Sequence of chain 1.A:
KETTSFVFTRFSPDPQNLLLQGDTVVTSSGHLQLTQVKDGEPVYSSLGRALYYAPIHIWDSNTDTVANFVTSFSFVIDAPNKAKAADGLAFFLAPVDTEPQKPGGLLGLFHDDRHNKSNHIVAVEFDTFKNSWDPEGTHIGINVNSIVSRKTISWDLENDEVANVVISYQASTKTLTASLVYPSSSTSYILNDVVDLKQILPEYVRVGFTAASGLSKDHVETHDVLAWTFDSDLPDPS

This small molecule binds to this protein.
Small molecule (SMILES): CC(=O)N[C@H]1CO[C@H](CO)[C@@H](O)[C@@H]1O[C@@H]1O[C@@H](C)[C@@H](O)[C@@H](O)[C@@H]1O

Binding-site contacts:
Ligand atom C5 contacts residue SER118 of chain 1.A at 4.1 Å.
Ligand atom O7 contacts residue ARG114 of chain 1.A at 3.5 Å (salt-bridge).
Ligand atom C1 contacts residue ASN116 of chain 1.A at 1.5 Å.
Ligand atom O5 contacts residue ASN116 of chain 1.A at 2.3 Å (h-bond).
Ligand atom O7 contacts residue ASN116 of chain 1.A at 3.8 Å.
Ligand atom C3 contacts residue ASN116 of chain 1.A at 3.8 Å.
Ligand atom C7 contacts residue ASN116 of chain 1.A at 3.7 Å.
Ligand atom C2 contacts residue ASN116 of chain 1.A at 2.5 Å.
Ligand atom O6 contacts residue SER118 of chain 1.A at 4.3 Å.
Ligand atom C1 contacts residue SER118 of chain 1.A at 3.1 Å.
Ligand atom C4 contacts residue ASN116 of chain 1.A at 4.1 Å.
Ligand atom O5 contacts residue SER118 of chain 1.A at 3.1 Å (h-bond).
Ligand atom N2 contacts residue ASN116 of chain 1.A at 3.1 Å (h-bond).
Ligand atom C5 contacts residue ASN116 of chain 1.A at 3.6 Å.